Binding-site contacts:
Ligand atom C9 contacts residue TYR145 of chain 16.A at 4.2 Å (hydrophobic).
Ligand atom C6 contacts residue TYR145 of chain 16.A at 3.4 Å (hydrophobic).
Ligand atom C11 contacts residue TYR250 of chain 20.A at 3.7 Å (hydrophobic).
Ligand atom O1B contacts residue SER147 of chain 16.A at 3.1 Å (h-bond).
Ligand atom C5 contacts residue TYR145 of chain 16.A at 3.3 Å (hydrophobic).
Ligand atom O1A contacts residue ALA146 of chain 16.A at 4.2 Å.
Ligand atom C3 contacts residue PRO252 of chain 20.A at 3.9 Å (hydrophobic).
Ligand atom C7 contacts residue TYR145 of chain 16.A at 3.8 Å (hydrophobic).
Ligand atom O1A contacts residue SER147 of chain 16.A at 2.8 Å (h-bond).
Ligand atom O8 contacts residue ALA146 of chain 16.A at 3.3 Å.
Ligand atom C1 contacts residue PRO252 of chain 20.A at 4.1 Å (hydrophobic).
Ligand atom O4 contacts residue ASN251 of chain 20.A at 4.2 Å.
Ligand atom C4 contacts residue PRO252 of chain 20.A at 3.8 Å (hydrophobic).
Ligand atom C10 contacts residue TYR145 of chain 16.A at 3.6 Å (hydrophobic).
Ligand atom C1 contacts residue SER147 of chain 16.A at 3.6 Å.
Ligand atom C4 contacts residue TYR145 of chain 16.A at 3.6 Å (hydrophobic).
Ligand atom O1B contacts residue ASN148 of chain 16.A at 4.3 Å.
Ligand atom C11 contacts residue ARG143 of chain 16.A at 4.0 Å.
Ligand atom N5 contacts residue TYR250 of chain 20.A at 4.4 Å.
Ligand atom O4 contacts residue TYR145 of chain 16.A at 4.2 Å.
Ligand atom O4 contacts residue TYR250 of chain 20.A at 3.4 Å.
Ligand atom C1 contacts residue ALA146 of chain 16.A at 3.9 Å (hydrophobic).
Ligand atom O4 contacts residue PRO252 of chain 20.A at 3.8 Å.
Ligand atom O10 contacts residue TYR250 of chain 20.A at 2.7 Å (h-bond).
Ligand atom C6 contacts residue ALA146 of chain 16.A at 4.2 Å (hydrophobic).
Ligand atom C10 contacts residue TYR250 of chain 20.A at 3.5 Å (hydrophobic).
Ligand atom C8 contacts residue ALA146 of chain 16.A at 4.4 Å (hydrophobic).
Ligand atom C11 contacts residue TYR145 of chain 16.A at 3.7 Å (hydrophobic).
Ligand atom N5 contacts residue TYR145 of chain 16.A at 2.6 Å (h-bond).
Ligand atom O1B contacts residue ALA146 of chain 16.A at 3.2 Å.
Ligand atom O1A contacts residue PRO252 of chain 20.A at 3.3 Å.

Sequence of chain 20.A:
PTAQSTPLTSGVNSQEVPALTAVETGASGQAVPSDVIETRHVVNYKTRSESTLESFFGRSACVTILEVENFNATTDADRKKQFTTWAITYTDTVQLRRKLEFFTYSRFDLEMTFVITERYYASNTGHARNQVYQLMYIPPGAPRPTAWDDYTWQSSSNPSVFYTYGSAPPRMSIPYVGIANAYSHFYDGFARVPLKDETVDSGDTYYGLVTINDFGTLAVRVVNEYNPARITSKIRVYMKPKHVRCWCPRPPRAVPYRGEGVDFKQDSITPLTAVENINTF

Sequence of chain 16.A:
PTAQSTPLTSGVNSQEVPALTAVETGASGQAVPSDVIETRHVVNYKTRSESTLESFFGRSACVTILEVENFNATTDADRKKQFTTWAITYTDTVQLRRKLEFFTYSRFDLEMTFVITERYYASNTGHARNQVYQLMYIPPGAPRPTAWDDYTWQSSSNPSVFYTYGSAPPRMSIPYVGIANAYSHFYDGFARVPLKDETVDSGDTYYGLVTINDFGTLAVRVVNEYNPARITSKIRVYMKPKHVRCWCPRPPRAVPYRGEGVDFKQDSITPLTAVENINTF

The protein below binds the small molecule below.
Small molecule (SMILES): CC(=O)N[C@H]1[C@H]([C@H](O)[C@H](O)CO)O[C@@](O)(C(=O)O)C[C@@H]1O